Binding-site contacts:
Ligand atom C4 contacts residue GLY149 of chain 1.A at 3.8 Å.
Ligand atom C1 contacts residue TYR123 of chain 1.A at 3.0 Å (hydrophobic).
Ligand atom O2 contacts residue ARG122 of chain 1.A at 3.7 Å.
Ligand atom C5 contacts residue PRO97 of chain 1.A at 3.9 Å (hydrophobic).
Ligand atom N11 contacts residue PRO152 of chain 1.A at 3.7 Å.
Ligand atom C6 contacts residue PRO97 of chain 1.A at 3.8 Å (hydrophobic).
Ligand atom C5 contacts residue SER96 of chain 1.A at 3.7 Å.
Ligand atom C1 contacts residue ARG122 of chain 1.A at 3.6 Å.
Ligand atom O10 contacts residue TYR144 of chain 1.A at 3.6 Å (h-bond).
Ligand atom N12 contacts residue PRO152 of chain 1.A at 3.5 Å.
Ligand atom C8 contacts residue LEU146 of chain 1.A at 3.4 Å (hydrophobic).
Ligand atom N16 contacts residue TYR144 of chain 1.A at 2.9 Å (h-bond).
Ligand atom N11 contacts residue PRO97 of chain 1.A at 3.7 Å.
Ligand atom C8 contacts residue GLY148 of chain 1.A at 3.8 Å.
Ligand atom N14 contacts residue SER96 of chain 1.A at 3.9 Å.
Ligand atom C13 contacts residue TRP139 of chain 1.A at 3.6 Å (hydrophobic).
Ligand atom N12 contacts residue LEU95 of chain 1.A at 3.4 Å.
Ligand atom C13 contacts residue SER140 of chain 1.A at 3.6 Å.
Ligand atom N12 contacts residue PRO97 of chain 1.A at 3.9 Å.
Ligand atom C3 contacts residue GLY121 of chain 1.A at 3.9 Å.
Ligand atom C3 contacts residue GLY149 of chain 1.A at 3.9 Å.
Ligand atom N14 contacts residue SER140 of chain 1.A at 3.4 Å.
Ligand atom O10 contacts residue PRO97 of chain 1.A at 3.5 Å.
Ligand atom N16 contacts residue GLY142 of chain 1.A at 3.2 Å (h-bond).
Ligand atom O2 contacts residue GLY121 of chain 1.A at 3.2 Å.
Ligand atom C4 contacts residue LEU95 of chain 1.A at 3.3 Å (hydrophobic).
Ligand atom C15 contacts residue ILE141 of chain 1.A at 3.9 Å (hydrophobic).
Ligand atom C13 contacts residue SER96 of chain 1.A at 3.3 Å.
Ligand atom N11 contacts residue SER96 of chain 1.A at 3.9 Å.
Ligand atom C9 contacts residue PRO97 of chain 1.A at 3.6 Å (hydrophobic).
Ligand atom C7 contacts residue LEU146 of chain 1.A at 3.3 Å (hydrophobic).
Ligand atom C13 contacts residue PRO152 of chain 1.A at 3.7 Å (hydrophobic).
Ligand atom O10 contacts residue LEU146 of chain 1.A at 3.1 Å (h-bond).
Ligand atom C1 contacts residue GLY121 of chain 1.A at 3.8 Å.
Ligand atom N12 contacts residue SER96 of chain 1.A at 3.2 Å.
Ligand atom C13 contacts residue LEU95 of chain 1.A at 3.8 Å (hydrophobic).
Ligand atom C5 contacts residue LEU95 of chain 1.A at 3.2 Å (hydrophobic).
Ligand atom N14 contacts residue ILE141 of chain 1.A at 2.8 Å (h-bond).
Ligand atom C13 contacts residue ILE141 of chain 1.A at 3.6 Å (hydrophobic).
Ligand atom C3 contacts residue GLY148 of chain 1.A at 3.9 Å.

Sequence of chain 1.A:
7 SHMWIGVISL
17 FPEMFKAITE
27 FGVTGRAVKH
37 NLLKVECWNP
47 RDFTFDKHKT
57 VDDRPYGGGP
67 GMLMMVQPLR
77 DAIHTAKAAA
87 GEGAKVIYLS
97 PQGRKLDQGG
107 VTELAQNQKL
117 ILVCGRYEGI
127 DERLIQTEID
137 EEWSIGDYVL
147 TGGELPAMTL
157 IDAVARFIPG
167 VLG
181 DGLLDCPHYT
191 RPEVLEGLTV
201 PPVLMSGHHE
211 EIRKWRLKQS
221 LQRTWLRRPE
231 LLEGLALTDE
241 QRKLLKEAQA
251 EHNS

The small molecule below binds the protein below.
Small molecule (SMILES): COc1ccc(C(=O)n2ncnc2N)cc1